This small molecule binds to this protein.
Small molecule (SMILES): CC(=O)N[C@@H]1[C@@H](O)[C@H](O)[C@@H](CO)O[C@H]1O

Sequence of chain 1.A:
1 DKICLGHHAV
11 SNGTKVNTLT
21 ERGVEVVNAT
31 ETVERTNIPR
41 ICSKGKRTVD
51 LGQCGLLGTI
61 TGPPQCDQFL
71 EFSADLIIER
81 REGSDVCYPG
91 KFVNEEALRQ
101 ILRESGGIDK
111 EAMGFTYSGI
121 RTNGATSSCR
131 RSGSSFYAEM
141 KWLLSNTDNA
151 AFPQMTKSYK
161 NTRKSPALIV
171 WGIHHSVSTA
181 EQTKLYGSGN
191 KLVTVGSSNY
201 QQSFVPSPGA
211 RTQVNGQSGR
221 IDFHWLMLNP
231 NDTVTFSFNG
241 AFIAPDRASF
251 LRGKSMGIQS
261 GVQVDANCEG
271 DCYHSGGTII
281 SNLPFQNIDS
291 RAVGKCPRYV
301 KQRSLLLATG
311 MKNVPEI

Binding-site contacts:
Ligand atom O5 contacts residue ASN82 of chain 3.B at 2.3 Å (h-bond).
Ligand atom O7 contacts residue ASN79 of chain 3.B at 3.3 Å (h-bond).
Ligand atom N2 contacts residue GLU72 of chain 3.B at 3.7 Å.
Ligand atom C8 contacts residue ASN79 of chain 3.B at 3.8 Å.
Ligand atom O6 contacts residue ARG291 of chain 3.A at 4.5 Å.
Ligand atom O3 contacts residue GLU72 of chain 3.B at 3.7 Å.
Ligand atom C2 contacts residue ASN82 of chain 3.B at 2.5 Å.
Ligand atom C8 contacts residue LYS75 of chain 3.B at 4.4 Å.
Ligand atom O7 contacts residue GLU72 of chain 3.B at 3.3 Å (salt-bridge).
Ligand atom C7 contacts residue LYS75 of chain 3.B at 4.2 Å.
Ligand atom C5 contacts residue ASN82 of chain 3.B at 3.6 Å.
Ligand atom C8 contacts residue ASN82 of chain 3.B at 4.2 Å.
Ligand atom C7 contacts residue ASN79 of chain 3.B at 3.6 Å.
Ligand atom C7 contacts residue ASN82 of chain 3.B at 3.9 Å.
Ligand atom C7 contacts residue GLU72 of chain 3.B at 3.6 Å.
Ligand atom C8 contacts residue GLU104 of chain 1.A at 4.2 Å.
Ligand atom O7 contacts residue LYS75 of chain 3.B at 3.5 Å.
Ligand atom O7 contacts residue GLY78 of chain 3.B at 4.5 Å.
Ligand atom N2 contacts residue ASN79 of chain 3.B at 4.5 Å.
Ligand atom C1 contacts residue ASN82 of chain 3.B at 1.4 Å.
Ligand atom C3 contacts residue ASN82 of chain 3.B at 3.9 Å.
Ligand atom C4 contacts residue ASN82 of chain 3.B at 4.2 Å.
Ligand atom N2 contacts residue ASN82 of chain 3.B at 3.1 Å (h-bond).

Sequence of chain 3.A:
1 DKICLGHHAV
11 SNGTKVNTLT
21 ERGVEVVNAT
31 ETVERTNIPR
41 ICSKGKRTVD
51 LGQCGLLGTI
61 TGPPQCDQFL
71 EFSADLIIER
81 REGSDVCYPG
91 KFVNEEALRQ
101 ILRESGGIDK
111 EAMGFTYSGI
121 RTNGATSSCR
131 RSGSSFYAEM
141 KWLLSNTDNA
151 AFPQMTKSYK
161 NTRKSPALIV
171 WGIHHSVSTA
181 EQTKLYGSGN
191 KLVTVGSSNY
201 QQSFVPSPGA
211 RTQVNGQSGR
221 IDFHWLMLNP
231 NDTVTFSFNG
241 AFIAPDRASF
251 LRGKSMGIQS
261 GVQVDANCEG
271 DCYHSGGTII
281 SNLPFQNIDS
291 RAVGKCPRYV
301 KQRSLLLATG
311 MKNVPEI

Sequence of chain 3.B:
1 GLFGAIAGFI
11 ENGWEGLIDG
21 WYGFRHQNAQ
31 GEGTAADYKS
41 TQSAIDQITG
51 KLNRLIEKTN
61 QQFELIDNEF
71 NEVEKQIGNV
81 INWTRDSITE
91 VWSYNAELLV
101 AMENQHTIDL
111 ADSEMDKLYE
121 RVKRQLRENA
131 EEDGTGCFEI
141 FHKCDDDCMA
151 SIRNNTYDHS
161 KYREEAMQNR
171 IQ